Sequence of chain 1.D:
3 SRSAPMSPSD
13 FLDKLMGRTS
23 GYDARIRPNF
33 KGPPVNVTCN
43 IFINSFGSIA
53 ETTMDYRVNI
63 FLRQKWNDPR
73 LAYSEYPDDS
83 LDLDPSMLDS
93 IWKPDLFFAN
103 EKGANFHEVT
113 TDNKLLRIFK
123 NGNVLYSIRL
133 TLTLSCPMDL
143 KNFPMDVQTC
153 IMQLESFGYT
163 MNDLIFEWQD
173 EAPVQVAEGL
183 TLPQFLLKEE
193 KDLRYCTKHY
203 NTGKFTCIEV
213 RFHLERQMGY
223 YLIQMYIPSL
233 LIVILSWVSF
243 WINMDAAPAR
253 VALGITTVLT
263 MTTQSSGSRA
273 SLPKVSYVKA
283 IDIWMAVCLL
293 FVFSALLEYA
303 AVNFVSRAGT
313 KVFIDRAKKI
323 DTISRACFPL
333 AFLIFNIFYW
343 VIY

Binding-site contacts:
Ligand atom OXT contacts residue THR204 of chain 1.C at 2.5 Å (h-bond).
Ligand atom N contacts residue GLU157 of chain 1.C at 4.5 Å.
Ligand atom N contacts residue PHE159 of chain 1.C at 3.0 Å (h-bond).
Ligand atom O contacts residue ARG65 of chain 1.D at 3.0 Å (salt-bridge).
Ligand atom O contacts residue THR204 of chain 1.C at 4.1 Å.
Ligand atom C contacts residue THR204 of chain 1.C at 3.4 Å.
Ligand atom CA contacts residue LEU117 of chain 1.D at 4.0 Å (hydrophobic).
Ligand atom OXT contacts residue PHE207 of chain 1.C at 4.2 Å.
Ligand atom O contacts residue PHE159 of chain 1.C at 4.1 Å.
Ligand atom C contacts residue ARG65 of chain 1.D at 3.6 Å.
Ligand atom C contacts residue PHE63 of chain 1.D at 3.8 Å (hydrophobic).
Ligand atom N contacts residue TYR202 of chain 1.C at 3.7 Å.
Ligand atom CA contacts residue THR204 of chain 1.C at 4.3 Å.
Ligand atom C contacts residue SER129 of chain 1.D at 3.7 Å.
Ligand atom C contacts residue TYR202 of chain 1.C at 4.5 Å (hydrophobic).
Ligand atom CA contacts residue SER129 of chain 1.D at 4.4 Å.
Ligand atom N contacts residue PHE63 of chain 1.D at 4.3 Å.
Ligand atom N contacts residue PHE207 of chain 1.C at 3.9 Å.
Ligand atom OXT contacts residue ARG65 of chain 1.D at 3.0 Å (salt-bridge).
Ligand atom O contacts residue SER129 of chain 1.D at 2.6 Å (h-bond).
Ligand atom C contacts residue LEU117 of chain 1.D at 4.3 Å (hydrophobic).
Ligand atom C contacts residue PHE159 of chain 1.C at 4.4 Å (hydrophobic).
Ligand atom N contacts residue SER158 of chain 1.C at 4.3 Å.
Ligand atom OXT contacts residue TYR202 of chain 1.C at 3.6 Å.
Ligand atom CA contacts residue PHE63 of chain 1.D at 4.3 Å (hydrophobic).
Ligand atom CA contacts residue PHE207 of chain 1.C at 4.3 Å (hydrophobic).
Ligand atom O contacts residue PHE63 of chain 1.D at 3.5 Å.
Ligand atom OXT contacts residue PHE63 of chain 1.D at 4.1 Å.
Ligand atom CA contacts residue PHE159 of chain 1.C at 3.1 Å (hydrophobic).

Sequence of chain 1.C:
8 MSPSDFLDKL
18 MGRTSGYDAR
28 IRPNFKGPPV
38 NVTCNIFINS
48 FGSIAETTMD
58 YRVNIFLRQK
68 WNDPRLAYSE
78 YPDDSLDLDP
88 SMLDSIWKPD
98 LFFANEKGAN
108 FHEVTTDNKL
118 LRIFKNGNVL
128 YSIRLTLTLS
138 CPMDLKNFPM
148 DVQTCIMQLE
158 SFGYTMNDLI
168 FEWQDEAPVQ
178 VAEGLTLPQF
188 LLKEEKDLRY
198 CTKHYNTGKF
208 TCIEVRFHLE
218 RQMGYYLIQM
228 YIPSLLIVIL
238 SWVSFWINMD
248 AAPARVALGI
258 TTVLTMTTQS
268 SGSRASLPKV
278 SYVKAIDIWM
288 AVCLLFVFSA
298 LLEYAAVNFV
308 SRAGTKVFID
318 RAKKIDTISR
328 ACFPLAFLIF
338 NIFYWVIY

A small-molecule ligand and the protein it binds are described below.
Small molecule (SMILES): NCC(=O)O